A small-molecule ligand and the protein it binds are described below.
Small molecule (SMILES): C[C@]12CC[C@H](OS(=O)(=O)O)CC1=CC[C@@H]1[C@@H]2CC[C@]2(C)C(=O)CC[C@@H]12

Sequence of chain 1.C:
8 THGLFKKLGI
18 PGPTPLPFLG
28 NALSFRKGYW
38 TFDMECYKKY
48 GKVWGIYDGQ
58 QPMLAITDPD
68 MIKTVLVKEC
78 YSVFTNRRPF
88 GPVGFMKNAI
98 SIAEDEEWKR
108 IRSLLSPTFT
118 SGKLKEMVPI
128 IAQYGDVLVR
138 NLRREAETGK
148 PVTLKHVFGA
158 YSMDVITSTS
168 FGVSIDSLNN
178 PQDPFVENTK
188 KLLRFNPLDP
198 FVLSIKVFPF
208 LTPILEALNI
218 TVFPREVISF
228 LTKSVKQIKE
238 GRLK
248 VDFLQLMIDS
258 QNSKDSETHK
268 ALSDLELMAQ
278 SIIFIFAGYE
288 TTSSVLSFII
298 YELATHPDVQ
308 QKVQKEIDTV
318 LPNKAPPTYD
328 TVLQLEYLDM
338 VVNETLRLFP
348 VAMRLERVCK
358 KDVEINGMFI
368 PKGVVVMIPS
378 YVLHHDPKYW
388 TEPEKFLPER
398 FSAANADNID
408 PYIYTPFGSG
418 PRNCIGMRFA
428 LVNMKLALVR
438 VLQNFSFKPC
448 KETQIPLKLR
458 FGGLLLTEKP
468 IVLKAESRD

Binding-site contacts:
Ligand atom C08 contacts residue PHE205 of chain 1.C at 3.9 Å (hydrophobic).
Ligand atom O23 contacts residue LEU26 of chain 1.C at 3.7 Å.
Ligand atom C07 contacts residue PHE25 of chain 1.C at 4.0 Å (hydrophobic).
Ligand atom C03 contacts residue PHE25 of chain 1.C at 4.0 Å (hydrophobic).
Ligand atom C06 contacts residue PHE25 of chain 1.C at 4.4 Å (hydrophobic).
Ligand atom C04 contacts residue PHE25 of chain 1.C at 4.1 Å (hydrophobic).
Ligand atom C05 contacts residue PHE25 of chain 1.C at 3.9 Å (hydrophobic).
Ligand atom C17 contacts residue PHE25 of chain 1.C at 4.2 Å (hydrophobic).
Ligand atom C09 contacts residue PHE205 of chain 1.C at 3.5 Å (hydrophobic).
Ligand atom O23 contacts residue PRO24 of chain 1.C at 3.8 Å.
Ligand atom C13 contacts residue PHE25 of chain 1.C at 4.2 Å (hydrophobic).
Ligand atom O24 contacts residue LEU26 of chain 1.C at 4.4 Å.
Ligand atom C16 contacts residue PHE25 of chain 1.C at 3.4 Å (hydrophobic).
Ligand atom C18 contacts residue PHE25 of chain 1.C at 4.4 Å (hydrophobic).
Ligand atom C14 contacts residue PHE25 of chain 1.C at 4.2 Å (hydrophobic).
Ligand atom C09 contacts residue VAL204 of chain 1.C at 4.4 Å (hydrophobic).
Ligand atom C15 contacts residue PHE25 of chain 1.C at 4.1 Å (hydrophobic).
Ligand atom C12 contacts residue PHE25 of chain 1.C at 4.2 Å (hydrophobic).